The protein below binds the small molecule below.
Small molecule (SMILES): N[C@@H](CCC(=O)O)C(=O)O

Sequence of chain 1.D:
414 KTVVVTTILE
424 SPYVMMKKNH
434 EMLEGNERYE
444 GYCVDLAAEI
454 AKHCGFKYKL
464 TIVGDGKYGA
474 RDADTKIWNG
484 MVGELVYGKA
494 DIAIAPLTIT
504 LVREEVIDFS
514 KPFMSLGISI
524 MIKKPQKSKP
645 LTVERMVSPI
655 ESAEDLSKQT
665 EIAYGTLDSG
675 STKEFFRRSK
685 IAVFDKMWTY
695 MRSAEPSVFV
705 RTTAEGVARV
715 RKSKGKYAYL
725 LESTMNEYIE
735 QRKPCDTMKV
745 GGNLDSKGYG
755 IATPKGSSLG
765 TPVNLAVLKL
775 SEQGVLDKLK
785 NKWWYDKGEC

Binding-site contacts:
Ligand atom CD contacts residue GLU726 of chain 1.D at 3.4 Å.
Ligand atom N contacts residue GLU726 of chain 1.D at 3.3 Å (salt-bridge).
Ligand atom O contacts residue SER675 of chain 1.D at 2.8 Å (h-bond).
Ligand atom C contacts residue SER675 of chain 1.D at 3.6 Å.
Ligand atom OE2 contacts residue LEU671 of chain 1.D at 4.1 Å.
Ligand atom CA contacts residue TYR471 of chain 1.D at 4.1 Å (hydrophobic).
Ligand atom C contacts residue ARG506 of chain 1.D at 3.3 Å.
Ligand atom OXT contacts residue ARG506 of chain 1.D at 2.5 Å (salt-bridge).
Ligand atom OE1 contacts residue GLU726 of chain 1.D at 3.3 Å.
Ligand atom CB contacts residue TYR471 of chain 1.D at 3.5 Å (hydrophobic).
Ligand atom OE2 contacts residue GLU726 of chain 1.D at 3.8 Å.
Ligand atom OXT contacts residue SER675 of chain 1.D at 4.1 Å.
Ligand atom O contacts residue GLY674 of chain 1.D at 3.6 Å.
Ligand atom OXT contacts residue THR501 of chain 1.D at 2.8 Å (h-bond).
Ligand atom N contacts residue THR501 of chain 1.D at 3.1 Å (h-bond).
Ligand atom O contacts residue TYR471 of chain 1.D at 3.5 Å.
Ligand atom C contacts residue TYR471 of chain 1.D at 3.8 Å (hydrophobic).
Ligand atom O contacts residue ARG506 of chain 1.D at 2.6 Å (salt-bridge).
Ligand atom CA contacts residue THR501 of chain 1.D at 3.3 Å.
Ligand atom CA contacts residue SER675 of chain 1.D at 4.0 Å.
Ligand atom OE1 contacts residue LEU725 of chain 1.D at 4.1 Å.
Ligand atom N contacts residue TYR753 of chain 1.D at 3.6 Å.
Ligand atom CG contacts residue GLU726 of chain 1.D at 3.5 Å.
Ligand atom OXT contacts residue TYR471 of chain 1.D at 3.9 Å.
Ligand atom CB contacts residue GLU726 of chain 1.D at 3.8 Å.
Ligand atom CG contacts residue LEU671 of chain 1.D at 4.0 Å (hydrophobic).
Ligand atom OE2 contacts residue GLY674 of chain 1.D at 3.9 Å.
Ligand atom C contacts residue THR501 of chain 1.D at 3.5 Å.
Ligand atom CD contacts residue LEU671 of chain 1.D at 4.0 Å (hydrophobic).
Ligand atom N contacts residue TYR471 of chain 1.D at 3.9 Å.
Ligand atom OE2 contacts residue SER675 of chain 1.D at 3.6 Å (h-bond).
Ligand atom OXT contacts residue PRO499 of chain 1.D at 3.8 Å.
Ligand atom OE2 contacts residue THR676 of chain 1.D at 3.0 Å (h-bond).
Ligand atom CG contacts residue TYR471 of chain 1.D at 4.0 Å (hydrophobic).
Ligand atom N contacts residue PRO499 of chain 1.D at 2.8 Å (h-bond).
Ligand atom OXT contacts residue LEU500 of chain 1.D at 3.5 Å.
Ligand atom CD contacts residue THR676 of chain 1.D at 3.4 Å.
Ligand atom OE1 contacts residue THR676 of chain 1.D at 3.3 Å (h-bond).
Ligand atom CA contacts residue PRO499 of chain 1.D at 4.0 Å (hydrophobic).
Ligand atom CA contacts residue GLU726 of chain 1.D at 3.2 Å.